Sequence of chain 1.B:
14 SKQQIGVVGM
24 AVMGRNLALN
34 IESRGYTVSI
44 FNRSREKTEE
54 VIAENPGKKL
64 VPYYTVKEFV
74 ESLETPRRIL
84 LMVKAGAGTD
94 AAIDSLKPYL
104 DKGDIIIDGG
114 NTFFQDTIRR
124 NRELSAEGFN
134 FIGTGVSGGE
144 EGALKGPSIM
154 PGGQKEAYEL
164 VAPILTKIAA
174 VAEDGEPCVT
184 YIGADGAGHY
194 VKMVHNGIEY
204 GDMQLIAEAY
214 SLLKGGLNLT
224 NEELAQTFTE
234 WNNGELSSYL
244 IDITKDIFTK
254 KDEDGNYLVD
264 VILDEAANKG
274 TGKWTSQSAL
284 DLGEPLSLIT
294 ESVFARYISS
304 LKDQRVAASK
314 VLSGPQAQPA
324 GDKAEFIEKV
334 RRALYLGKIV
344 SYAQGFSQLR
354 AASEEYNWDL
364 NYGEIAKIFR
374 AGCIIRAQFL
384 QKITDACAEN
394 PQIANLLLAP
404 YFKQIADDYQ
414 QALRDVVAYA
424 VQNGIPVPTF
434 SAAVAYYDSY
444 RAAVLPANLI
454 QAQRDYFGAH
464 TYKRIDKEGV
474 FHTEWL

Binding-site contacts:
Ligand atom O1A contacts residue ASN199 of chain 1.A at 3.4 Å (h-bond).
Ligand atom C6 contacts residue HIS463 of chain 1.B at 3.9 Å.
Ligand atom C2 contacts residue GLU202 of chain 1.A at 3.7 Å.
Ligand atom O1 contacts residue GLY141 of chain 1.A at 2.9 Å (h-bond).
Ligand atom C1 contacts residue GLY141 of chain 1.A at 3.9 Å.
Ligand atom C5 contacts residue HIS463 of chain 1.B at 3.1 Å.
Ligand atom O6 contacts residue GLU202 of chain 1.A at 3.6 Å.
Ligand atom O1A contacts residue ILE377 of chain 1.A at 3.6 Å.
Ligand atom O3 contacts residue LYS195 of chain 1.A at 2.9 Å (salt-bridge).
Ligand atom O1 contacts residue SER140 of chain 1.A at 3.5 Å (h-bond).
Ligand atom O2 contacts residue ASN199 of chain 1.A at 3.0 Å (h-bond).
Ligand atom C1 contacts residue ILE377 of chain 1.A at 3.5 Å (hydrophobic).
Ligand atom O3 contacts residue ASN199 of chain 1.A at 3.4 Å (h-bond).
Ligand atom O1A contacts residue SER140 of chain 1.A at 2.7 Å (h-bond).
Ligand atom O3P contacts residue ARG457 of chain 1.B at 2.9 Å (salt-bridge).
Ligand atom O2 contacts residue GLU202 of chain 1.A at 2.5 Å (salt-bridge).
Ligand atom O1A contacts residue GLU202 of chain 1.A at 3.8 Å.
Ligand atom P contacts residue LYS272 of chain 1.A at 3.8 Å.
Ligand atom O3 contacts residue ASN114 of chain 1.A at 3.6 Å (h-bond).
Ligand atom P contacts residue TYR203 of chain 1.A at 3.6 Å.
Ligand atom O1P contacts residue LYS272 of chain 1.A at 3.4 Å.
Ligand atom O3P contacts residue TYR203 of chain 1.A at 3.8 Å.
Ligand atom C4 contacts residue ASN199 of chain 1.A at 3.8 Å.
Ligand atom O1P contacts residue ARG457 of chain 1.B at 3.2 Å (salt-bridge).
Ligand atom O1A contacts residue LYS195 of chain 1.A at 3.5 Å.
Ligand atom O5 contacts residue PHE460 of chain 1.B at 3.5 Å.
Ligand atom O2P contacts residue LYS272 of chain 1.A at 2.8 Å (salt-bridge).
Ligand atom C6 contacts residue PHE460 of chain 1.B at 4.0 Å (hydrophobic).
Ligand atom C1 contacts residue SER140 of chain 1.A at 3.5 Å.
Ligand atom C2 contacts residue ASN199 of chain 1.A at 4.0 Å.
Ligand atom C6 contacts residue GLU202 of chain 1.A at 3.3 Å.
Ligand atom O2P contacts residue TYR203 of chain 1.A at 2.3 Å (h-bond).
Ligand atom O1 contacts residue ILE377 of chain 1.A at 3.6 Å.
Ligand atom O3P contacts residue ARG299 of chain 1.A at 2.8 Å (salt-bridge).
Ligand atom O5 contacts residue HIS463 of chain 1.B at 2.8 Å (h-bond).
Ligand atom O1A contacts residue HIS198 of chain 1.A at 3.5 Å (h-bond).
Ligand atom O4 contacts residue ASN114 of chain 1.A at 3.6 Å.
Ligand atom O1 contacts residue GLY142 of chain 1.A at 3.2 Å (h-bond).
Ligand atom O1P contacts residue HIS463 of chain 1.B at 3.9 Å.
Ligand atom O2P contacts residue ASN271 of chain 1.A at 3.5 Å.

A small-molecule ligand and the protein it binds are described below.
Small molecule (SMILES): O=C(O)[C@H](O)[C@@H](O)[C@H](O)[C@H](O)COP(=O)(O)O

Sequence of chain 1.A:
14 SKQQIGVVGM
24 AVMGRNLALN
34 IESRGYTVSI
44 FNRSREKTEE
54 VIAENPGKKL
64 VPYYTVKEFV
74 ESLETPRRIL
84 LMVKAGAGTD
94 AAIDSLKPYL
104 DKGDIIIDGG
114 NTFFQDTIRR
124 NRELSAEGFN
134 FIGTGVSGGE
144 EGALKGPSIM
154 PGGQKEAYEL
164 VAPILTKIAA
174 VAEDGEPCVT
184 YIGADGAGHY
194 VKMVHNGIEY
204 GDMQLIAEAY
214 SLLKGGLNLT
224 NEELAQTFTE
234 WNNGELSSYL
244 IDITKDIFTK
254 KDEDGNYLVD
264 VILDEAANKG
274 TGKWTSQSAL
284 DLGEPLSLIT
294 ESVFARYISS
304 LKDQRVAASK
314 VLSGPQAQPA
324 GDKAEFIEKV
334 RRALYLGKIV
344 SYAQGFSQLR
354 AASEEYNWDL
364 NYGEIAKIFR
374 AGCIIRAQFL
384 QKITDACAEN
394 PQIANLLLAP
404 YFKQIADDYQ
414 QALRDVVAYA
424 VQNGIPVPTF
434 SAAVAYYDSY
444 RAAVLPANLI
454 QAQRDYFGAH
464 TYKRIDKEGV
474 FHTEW